A protein and the small-molecule ligand that binds it are described below.
Small molecule (SMILES): CC(=O)N[C@H]1[C@H](O[C@H]2[C@H](O)[C@@H](NC(C)=O)CO[C@@H]2CO)O[C@H](CO)[C@@H](O)[C@@H]1O

Sequence of chain 1.A:
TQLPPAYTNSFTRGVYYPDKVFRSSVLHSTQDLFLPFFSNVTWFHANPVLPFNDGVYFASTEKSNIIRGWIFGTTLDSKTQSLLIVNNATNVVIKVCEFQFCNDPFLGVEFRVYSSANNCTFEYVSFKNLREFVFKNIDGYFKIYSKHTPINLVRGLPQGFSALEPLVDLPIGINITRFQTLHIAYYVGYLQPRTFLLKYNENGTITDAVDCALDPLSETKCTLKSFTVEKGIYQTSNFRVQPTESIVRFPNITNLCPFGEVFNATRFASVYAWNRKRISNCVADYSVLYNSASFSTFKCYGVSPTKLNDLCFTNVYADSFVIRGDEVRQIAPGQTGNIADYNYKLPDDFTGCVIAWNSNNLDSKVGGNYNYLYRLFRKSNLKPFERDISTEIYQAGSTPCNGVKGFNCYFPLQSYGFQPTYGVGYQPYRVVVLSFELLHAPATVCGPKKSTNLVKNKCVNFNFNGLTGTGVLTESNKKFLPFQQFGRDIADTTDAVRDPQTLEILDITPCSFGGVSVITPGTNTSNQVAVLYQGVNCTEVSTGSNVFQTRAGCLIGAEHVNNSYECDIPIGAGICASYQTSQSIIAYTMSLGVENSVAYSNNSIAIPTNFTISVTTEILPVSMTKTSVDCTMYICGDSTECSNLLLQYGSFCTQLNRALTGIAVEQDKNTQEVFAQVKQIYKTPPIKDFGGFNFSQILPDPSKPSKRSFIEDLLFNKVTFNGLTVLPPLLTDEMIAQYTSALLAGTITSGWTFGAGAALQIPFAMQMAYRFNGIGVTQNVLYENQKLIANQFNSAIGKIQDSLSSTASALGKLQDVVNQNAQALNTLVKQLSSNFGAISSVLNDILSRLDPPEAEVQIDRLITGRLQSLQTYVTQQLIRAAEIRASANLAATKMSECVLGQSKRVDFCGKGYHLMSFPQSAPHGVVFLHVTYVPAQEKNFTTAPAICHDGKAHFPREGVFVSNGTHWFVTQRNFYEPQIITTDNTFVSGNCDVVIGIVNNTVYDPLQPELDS

Binding-site contacts:
Ligand atom C5 contacts residue ASN1131 of chain 1.A at 3.6 Å.
Ligand atom C1 contacts residue ASN1131 of chain 1.A at 1.4 Å.
Ligand atom N2 contacts residue ASN1131 of chain 1.A at 2.9 Å (h-bond).
Ligand atom C7 contacts residue ASN1131 of chain 1.A at 3.5 Å.
Ligand atom C2 contacts residue ASN1131 of chain 1.A at 2.5 Å.
Ligand atom O5 contacts residue ASN1131 of chain 1.A at 2.3 Å (h-bond).
Ligand atom O7 contacts residue ASN1131 of chain 1.A at 3.7 Å.
Ligand atom C3 contacts residue ASN1131 of chain 1.A at 3.8 Å.
Ligand atom C4 contacts residue ASN1131 of chain 1.A at 4.2 Å.